This protein binds this small molecule.
Small molecule (SMILES): CC(=O)N[C@@H]1[C@@H](O)[C@H](O)[C@@H](CO)O[C@H]1O

Binding-site contacts:
Ligand atom C7 contacts residue ASN590 of chain 1.A at 3.5 Å.
Ligand atom O5 contacts residue ASN590 of chain 1.A at 2.4 Å (h-bond).
Ligand atom N2 contacts residue ASN590 of chain 1.A at 2.9 Å (h-bond).
Ligand atom C8 contacts residue THR294 of chain 1.A at 3.6 Å.
Ligand atom C1 contacts residue ASN590 of chain 1.A at 1.4 Å.
Ligand atom C2 contacts residue ASN590 of chain 1.A at 2.5 Å.
Ligand atom C3 contacts residue ASN590 of chain 1.A at 3.8 Å.
Ligand atom O7 contacts residue ASN590 of chain 1.A at 3.3 Å.
Ligand atom C4 contacts residue ASN590 of chain 1.A at 4.2 Å.
Ligand atom C5 contacts residue ASN590 of chain 1.A at 3.7 Å.

Sequence of chain 1.A:
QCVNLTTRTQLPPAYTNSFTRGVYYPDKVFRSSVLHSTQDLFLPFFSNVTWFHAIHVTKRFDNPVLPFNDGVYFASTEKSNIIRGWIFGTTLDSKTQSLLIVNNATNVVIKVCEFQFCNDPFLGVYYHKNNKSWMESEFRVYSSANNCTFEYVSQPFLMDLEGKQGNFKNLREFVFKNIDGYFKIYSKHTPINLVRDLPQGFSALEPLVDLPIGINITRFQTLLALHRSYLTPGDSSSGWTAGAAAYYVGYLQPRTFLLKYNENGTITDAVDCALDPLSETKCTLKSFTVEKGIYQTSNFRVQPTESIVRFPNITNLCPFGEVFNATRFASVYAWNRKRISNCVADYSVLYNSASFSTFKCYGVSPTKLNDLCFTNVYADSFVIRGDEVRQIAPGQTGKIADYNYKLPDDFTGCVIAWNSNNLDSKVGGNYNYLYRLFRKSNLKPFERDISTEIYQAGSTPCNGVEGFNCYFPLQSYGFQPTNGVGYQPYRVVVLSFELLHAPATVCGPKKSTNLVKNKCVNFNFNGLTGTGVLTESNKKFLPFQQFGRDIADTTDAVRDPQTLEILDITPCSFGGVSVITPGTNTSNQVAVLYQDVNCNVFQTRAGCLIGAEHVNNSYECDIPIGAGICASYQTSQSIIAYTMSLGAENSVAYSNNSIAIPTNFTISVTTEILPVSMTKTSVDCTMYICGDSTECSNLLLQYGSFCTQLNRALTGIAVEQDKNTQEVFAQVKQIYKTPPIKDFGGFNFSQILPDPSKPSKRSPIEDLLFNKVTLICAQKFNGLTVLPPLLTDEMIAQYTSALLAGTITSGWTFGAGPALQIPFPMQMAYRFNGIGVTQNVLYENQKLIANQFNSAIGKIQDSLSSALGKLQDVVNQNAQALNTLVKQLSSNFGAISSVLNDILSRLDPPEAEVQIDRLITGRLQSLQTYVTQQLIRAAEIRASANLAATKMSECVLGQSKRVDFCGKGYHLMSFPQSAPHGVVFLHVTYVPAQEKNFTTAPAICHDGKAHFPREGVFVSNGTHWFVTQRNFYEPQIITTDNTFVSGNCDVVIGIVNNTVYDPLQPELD